Sequence of chain 1.A:
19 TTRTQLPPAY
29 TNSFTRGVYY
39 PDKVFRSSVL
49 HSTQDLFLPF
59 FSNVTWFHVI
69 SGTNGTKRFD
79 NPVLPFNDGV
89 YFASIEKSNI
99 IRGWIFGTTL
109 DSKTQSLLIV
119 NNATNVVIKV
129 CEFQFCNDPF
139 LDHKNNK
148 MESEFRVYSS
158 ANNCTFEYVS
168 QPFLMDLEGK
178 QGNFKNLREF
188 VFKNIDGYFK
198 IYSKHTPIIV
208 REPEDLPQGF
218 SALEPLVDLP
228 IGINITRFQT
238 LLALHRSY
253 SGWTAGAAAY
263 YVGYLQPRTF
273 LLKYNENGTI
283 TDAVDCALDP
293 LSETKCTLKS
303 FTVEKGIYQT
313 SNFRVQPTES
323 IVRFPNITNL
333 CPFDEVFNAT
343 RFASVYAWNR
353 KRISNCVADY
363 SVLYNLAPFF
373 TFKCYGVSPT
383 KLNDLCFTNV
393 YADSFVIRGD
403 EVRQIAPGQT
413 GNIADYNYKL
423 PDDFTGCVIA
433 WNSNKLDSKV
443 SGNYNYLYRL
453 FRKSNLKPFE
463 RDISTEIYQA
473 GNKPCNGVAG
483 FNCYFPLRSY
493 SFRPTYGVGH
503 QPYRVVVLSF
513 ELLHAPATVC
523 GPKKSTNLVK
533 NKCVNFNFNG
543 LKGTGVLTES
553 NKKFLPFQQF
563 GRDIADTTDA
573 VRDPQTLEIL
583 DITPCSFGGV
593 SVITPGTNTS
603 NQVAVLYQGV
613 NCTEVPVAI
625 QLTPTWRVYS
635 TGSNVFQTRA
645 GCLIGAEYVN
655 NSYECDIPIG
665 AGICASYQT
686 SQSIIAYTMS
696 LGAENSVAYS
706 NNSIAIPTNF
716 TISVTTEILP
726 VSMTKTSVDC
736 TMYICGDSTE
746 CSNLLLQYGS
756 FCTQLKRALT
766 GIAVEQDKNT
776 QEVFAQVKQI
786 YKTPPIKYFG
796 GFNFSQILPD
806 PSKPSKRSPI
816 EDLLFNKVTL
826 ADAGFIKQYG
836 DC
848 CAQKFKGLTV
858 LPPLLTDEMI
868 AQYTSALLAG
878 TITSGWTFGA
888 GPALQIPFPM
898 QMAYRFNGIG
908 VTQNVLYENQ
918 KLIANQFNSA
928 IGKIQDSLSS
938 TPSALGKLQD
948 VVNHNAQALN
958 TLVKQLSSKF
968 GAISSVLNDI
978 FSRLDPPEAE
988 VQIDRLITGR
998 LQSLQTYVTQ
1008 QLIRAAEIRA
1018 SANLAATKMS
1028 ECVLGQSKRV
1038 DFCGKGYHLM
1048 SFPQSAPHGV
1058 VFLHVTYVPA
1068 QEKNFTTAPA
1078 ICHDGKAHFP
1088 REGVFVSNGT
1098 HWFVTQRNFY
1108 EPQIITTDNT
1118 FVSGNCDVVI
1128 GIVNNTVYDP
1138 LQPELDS

Binding-site contacts:
Ligand atom N2 contacts residue ASN231 of chain 1.A at 3.7 Å.
Ligand atom C1 contacts residue ASN231 of chain 1.A at 1.4 Å.
Ligand atom C3 contacts residue ASN231 of chain 1.A at 3.3 Å.
Ligand atom C6 contacts residue ASN231 of chain 1.A at 3.6 Å.
Ligand atom O5 contacts residue ASN231 of chain 1.A at 2.5 Å (h-bond).
Ligand atom C2 contacts residue ASN231 of chain 1.A at 2.5 Å.
Ligand atom O3 contacts residue ASN231 of chain 1.A at 4.1 Å.
Ligand atom N2 contacts residue THR106 of chain 1.A at 3.9 Å.
Ligand atom C8 contacts residue THR233 of chain 1.A at 4.1 Å.
Ligand atom C7 contacts residue THR233 of chain 1.A at 4.2 Å.
Ligand atom O6 contacts residue ASN231 of chain 1.A at 3.5 Å (h-bond).
Ligand atom O4 contacts residue ASN231 of chain 1.A at 4.4 Å.
Ligand atom O7 contacts residue THR106 of chain 1.A at 3.2 Å.
Ligand atom C5 contacts residue ASN231 of chain 1.A at 3.1 Å.
Ligand atom C7 contacts residue THR106 of chain 1.A at 3.7 Å.
Ligand atom O7 contacts residue THR233 of chain 1.A at 4.0 Å.
Ligand atom C4 contacts residue ASN231 of chain 1.A at 3.0 Å.

The small molecule below binds the protein below.
Small molecule (SMILES): CC(=O)N[C@@H]1[C@@H](O)[C@H](O)[C@@H](CO)O[C@H]1O